Sequence of chain 3.A:
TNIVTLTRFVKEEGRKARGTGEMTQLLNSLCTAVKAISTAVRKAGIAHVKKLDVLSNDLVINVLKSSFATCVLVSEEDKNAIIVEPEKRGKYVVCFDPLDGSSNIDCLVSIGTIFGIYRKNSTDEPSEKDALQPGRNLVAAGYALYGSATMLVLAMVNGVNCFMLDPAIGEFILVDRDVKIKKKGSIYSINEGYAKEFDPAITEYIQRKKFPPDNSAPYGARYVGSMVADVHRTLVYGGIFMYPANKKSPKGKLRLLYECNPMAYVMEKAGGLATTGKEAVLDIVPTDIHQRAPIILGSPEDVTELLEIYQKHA

This protein binds this small molecule.
Small molecule (SMILES): O=P(O)(O)OC[C@H]1O[C@](O)(CO)[C@@H](O)[C@@H]1O

Binding-site contacts:
Ligand atom O5 contacts residue MET30 of chain 3.A at 3.8 Å.
Ligand atom O3P contacts residue GLU29 of chain 3.A at 2.8 Å (salt-bridge).
Ligand atom C4 contacts residue ALA24 of chain 3.A at 3.9 Å (hydrophobic).
Ligand atom C5 contacts residue MET30 of chain 3.A at 3.8 Å (hydrophobic).
Ligand atom O1 contacts residue MET177 of chain 3.A at 3.0 Å.
Ligand atom P contacts residue MET30 of chain 3.A at 3.9 Å.
Ligand atom P contacts residue GLU29 of chain 3.A at 4.1 Å.
Ligand atom O1P contacts residue THR27 of chain 3.A at 3.2 Å (h-bond).
Ligand atom O4 contacts residue GLY21 of chain 3.A at 3.4 Å.
Ligand atom C1 contacts residue MET177 of chain 3.A at 3.3 Å (hydrophobic).
Ligand atom O1P contacts residue TYR113 of chain 3.A at 4.1 Å.
Ligand atom O1P contacts residue LYS112 of chain 3.A at 3.4 Å (salt-bridge).
Ligand atom O3P contacts residue GLY28 of chain 3.A at 3.1 Å (h-bond).
Ligand atom C6 contacts residue TYR113 of chain 3.A at 3.2 Å (hydrophobic).
Ligand atom O1P contacts residue GLY26 of chain 3.A at 3.8 Å.
Ligand atom O1 contacts residue MET30 of chain 3.A at 3.5 Å.
Ligand atom O3P contacts residue MET30 of chain 3.A at 3.0 Å (h-bond).
Ligand atom O1P contacts residue GLY28 of chain 3.A at 3.8 Å.
Ligand atom O1 contacts residue ALA161 of chain 3.A at 3.6 Å.
Ligand atom O2 contacts residue VAL160 of chain 3.A at 4.0 Å.
Ligand atom O5 contacts residue TYR113 of chain 3.A at 4.1 Å.
Ligand atom C3 contacts residue ALA24 of chain 3.A at 4.2 Å (hydrophobic).
Ligand atom O2P contacts residue GLY26 of chain 3.A at 3.4 Å.
Ligand atom O3 contacts residue ALA24 of chain 3.A at 3.4 Å.
Ligand atom O3P contacts residue THR27 of chain 3.A at 3.4 Å (h-bond).
Ligand atom O6 contacts residue TYR113 of chain 3.A at 2.5 Å (h-bond).
Ligand atom O2P contacts residue THR27 of chain 3.A at 3.4 Å (h-bond).
Ligand atom C1 contacts residue VAL160 of chain 3.A at 3.5 Å (hydrophobic).
Ligand atom O1 contacts residue VAL160 of chain 3.A at 3.0 Å (h-bond).
Ligand atom P contacts residue TYR113 of chain 3.A at 3.6 Å.
Ligand atom O2P contacts residue MET30 of chain 3.A at 4.2 Å.
Ligand atom O6 contacts residue MET30 of chain 3.A at 3.3 Å.
Ligand atom C5 contacts residue TYR113 of chain 3.A at 3.9 Å (hydrophobic).
Ligand atom P contacts residue GLY28 of chain 3.A at 3.3 Å.
Ligand atom P contacts residue THR27 of chain 3.A at 3.8 Å.
Ligand atom O2P contacts residue GLY28 of chain 3.A at 2.6 Å (h-bond).
Ligand atom P contacts residue LYS112 of chain 3.A at 4.0 Å.
Ligand atom O3P contacts residue LYS112 of chain 3.A at 3.5 Å (salt-bridge).
Ligand atom O5 contacts residue VAL160 of chain 3.A at 3.9 Å.
Ligand atom O3P contacts residue TYR113 of chain 3.A at 3.6 Å.